This protein binds this small molecule.
Small molecule (SMILES): CC(=O)N[C@@H]1[C@@H](O)[C@H](O)[C@@H](CO)O[C@H]1O

Sequence of chain 1.A:
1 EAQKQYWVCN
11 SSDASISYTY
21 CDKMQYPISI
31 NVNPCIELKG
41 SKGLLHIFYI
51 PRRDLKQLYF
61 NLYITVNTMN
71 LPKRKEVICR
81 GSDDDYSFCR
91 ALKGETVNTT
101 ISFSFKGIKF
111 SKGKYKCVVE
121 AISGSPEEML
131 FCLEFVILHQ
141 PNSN

Binding-site contacts:
Ligand atom C7 contacts residue ASN98 of chain 1.A at 3.7 Å.
Ligand atom O7 contacts residue ASN98 of chain 1.A at 3.8 Å.
Ligand atom C1 contacts residue PHE48 of chain 1.A at 4.4 Å (hydrophobic).
Ligand atom O3 contacts residue ASN98 of chain 1.A at 4.5 Å.
Ligand atom C3 contacts residue ASN98 of chain 1.A at 3.5 Å.
Ligand atom C2 contacts residue ASN98 of chain 1.A at 2.2 Å.
Ligand atom C2 contacts residue PHE48 of chain 1.A at 4.5 Å (hydrophobic).
Ligand atom C7 contacts residue PHE48 of chain 1.A at 3.5 Å (hydrophobic).
Ligand atom O7 contacts residue PHE48 of chain 1.A at 3.9 Å.
Ligand atom C5 contacts residue ASN98 of chain 1.A at 3.6 Å.
Ligand atom O5 contacts residue ASN98 of chain 1.A at 2.3 Å (h-bond).
Ligand atom C4 contacts residue ASN98 of chain 1.A at 3.9 Å.
Ligand atom C8 contacts residue PHE48 of chain 1.A at 3.9 Å (hydrophobic).
Ligand atom O6 contacts residue ASN98 of chain 1.A at 4.5 Å.
Ligand atom N2 contacts residue ASN98 of chain 1.A at 2.9 Å (h-bond).
Ligand atom C1 contacts residue ASN98 of chain 1.A at 1.4 Å.
Ligand atom N2 contacts residue PHE48 of chain 1.A at 3.5 Å.